Sequence of chain 1.C:
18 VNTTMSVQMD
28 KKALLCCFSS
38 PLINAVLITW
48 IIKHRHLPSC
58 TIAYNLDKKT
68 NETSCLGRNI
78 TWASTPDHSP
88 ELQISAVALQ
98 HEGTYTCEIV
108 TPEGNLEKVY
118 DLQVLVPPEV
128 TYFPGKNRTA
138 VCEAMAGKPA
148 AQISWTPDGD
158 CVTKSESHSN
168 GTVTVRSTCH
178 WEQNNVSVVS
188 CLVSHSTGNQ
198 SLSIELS

Binding-site contacts:
Ligand atom OXT contacts residue SER36 of chain 1.C at 3.6 Å.
Ligand atom OXT contacts residue CYS33 of chain 1.C at 4.0 Å.
Ligand atom C contacts residue CYS33 of chain 1.C at 3.6 Å (hydrophobic).
Ligand atom CB contacts residue GLU88 of chain 1.C at 4.3 Å.
Ligand atom CA contacts residue GLU88 of chain 1.C at 3.7 Å.
Ligand atom C contacts residue SER36 of chain 1.C at 4.4 Å.
Ligand atom SG contacts residue SER36 of chain 1.C at 4.4 Å.
Ligand atom O contacts residue GLU88 of chain 1.C at 4.5 Å.
Ligand atom CA contacts residue CYS33 of chain 1.C at 3.7 Å (hydrophobic).
Ligand atom SG contacts residue CYS34 of chain 1.C at 4.2 Å.
Ligand atom SG contacts residue PRO87 of chain 1.C at 3.7 Å.
Ligand atom SG contacts residue SER86 of chain 1.C at 3.8 Å.
Ligand atom CB contacts residue PHE35 of chain 1.C at 4.5 Å (hydrophobic).
Ligand atom CB contacts residue CYS33 of chain 1.C at 3.1 Å (hydrophobic).
Ligand atom SG contacts residue GLU88 of chain 1.C at 4.0 Å.
Ligand atom SG contacts residue PHE35 of chain 1.C at 3.7 Å.
Ligand atom N contacts residue GLU88 of chain 1.C at 4.4 Å.
Ligand atom CB contacts residue SER86 of chain 1.C at 3.5 Å.
Ligand atom CB contacts residue SER36 of chain 1.C at 3.7 Å.
Ligand atom O contacts residue CYS33 of chain 1.C at 3.9 Å.
Ligand atom SG contacts residue CYS33 of chain 1.C at 2.0 Å (h-bond).

This protein binds this small molecule.
Small molecule (SMILES): N[C@@H](CS)C(=O)O